Binding-site contacts:
Ligand atom O7 contacts residue ASN138 of chain 1.A at 4.2 Å.
Ligand atom C2 contacts residue GLN111 of chain 1.A at 4.3 Å.
Ligand atom N2 contacts residue ASN138 of chain 1.A at 3.0 Å (h-bond).
Ligand atom C8 contacts residue ARG152 of chain 1.A at 3.9 Å.
Ligand atom C4 contacts residue ASN138 of chain 1.A at 4.3 Å.
Ligand atom C1 contacts residue ASN138 of chain 1.A at 1.5 Å.
Ligand atom C7 contacts residue GLN111 of chain 1.A at 4.2 Å.
Ligand atom N2 contacts residue PHE136 of chain 1.A at 4.0 Å.
Ligand atom C8 contacts residue LEU137 of chain 1.A at 3.4 Å (hydrophobic).
Ligand atom C3 contacts residue ASN138 of chain 1.A at 3.9 Å.
Ligand atom O7 contacts residue GLN111 of chain 1.A at 4.2 Å.
Ligand atom N2 contacts residue GLN111 of chain 1.A at 3.9 Å.
Ligand atom C1 contacts residue PHE136 of chain 1.A at 4.2 Å (hydrophobic).
Ligand atom C2 contacts residue ASN138 of chain 1.A at 2.5 Å.
Ligand atom C8 contacts residue ASN138 of chain 1.A at 4.0 Å.
Ligand atom C7 contacts residue ASN138 of chain 1.A at 3.5 Å.
Ligand atom O3 contacts residue GLN111 of chain 1.A at 3.0 Å (h-bond).
Ligand atom C5 contacts residue ASN138 of chain 1.A at 3.7 Å.
Ligand atom C8 contacts residue PHE136 of chain 1.A at 4.4 Å (hydrophobic).
Ligand atom C3 contacts residue GLN111 of chain 1.A at 3.5 Å.
Ligand atom O4 contacts residue GLN111 of chain 1.A at 4.3 Å.
Ligand atom O5 contacts residue ASN138 of chain 1.A at 2.4 Å (h-bond).

Sequence of chain 1.A:
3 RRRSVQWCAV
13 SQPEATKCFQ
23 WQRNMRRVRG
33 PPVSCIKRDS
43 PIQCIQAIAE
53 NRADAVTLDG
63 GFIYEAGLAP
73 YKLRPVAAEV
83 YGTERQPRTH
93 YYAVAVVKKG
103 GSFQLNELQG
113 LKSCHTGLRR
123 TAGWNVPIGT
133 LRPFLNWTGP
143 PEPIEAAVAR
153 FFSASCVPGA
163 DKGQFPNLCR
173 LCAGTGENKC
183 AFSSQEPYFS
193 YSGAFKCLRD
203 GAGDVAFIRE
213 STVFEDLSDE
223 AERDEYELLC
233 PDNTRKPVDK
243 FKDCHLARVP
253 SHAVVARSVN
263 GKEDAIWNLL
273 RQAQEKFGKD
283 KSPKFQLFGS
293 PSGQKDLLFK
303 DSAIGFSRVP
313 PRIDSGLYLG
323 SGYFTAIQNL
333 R

A small-molecule ligand and the protein it binds are described below.
Small molecule (SMILES): CC(=O)N[C@@H]1[C@@H](O)[C@H](O)[C@@H](CO)O[C@H]1O